Sequence of chain 1.A:
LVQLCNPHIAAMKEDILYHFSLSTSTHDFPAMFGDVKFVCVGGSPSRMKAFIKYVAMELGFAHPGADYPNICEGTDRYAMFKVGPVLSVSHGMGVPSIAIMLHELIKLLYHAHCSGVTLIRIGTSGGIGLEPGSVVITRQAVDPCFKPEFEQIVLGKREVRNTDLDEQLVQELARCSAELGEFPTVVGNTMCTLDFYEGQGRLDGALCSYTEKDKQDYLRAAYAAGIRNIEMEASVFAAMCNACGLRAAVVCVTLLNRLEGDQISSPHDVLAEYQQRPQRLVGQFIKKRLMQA

Binding-site contacts:
Ligand atom C5 contacts residue SER141 of chain 1.A at 3.3 Å.
Ligand atom C4 contacts residue PHE212 of chain 1.A at 3.4 Å (hydrophobic).
Ligand atom O2 contacts residue GLN216 of chain 1.A at 3.2 Å (h-bond).
Ligand atom N3 contacts residue GLN216 of chain 1.A at 2.9 Å (h-bond).
Ligand atom O4 contacts residue PHE212 of chain 1.A at 3.9 Å.
Ligand atom F5 contacts residue LEU272 of chain 1.A at 3.6 Å.
Ligand atom C5 contacts residue PHE212 of chain 1.A at 3.6 Å (hydrophobic).
Ligand atom C4 contacts residue GLY142 of chain 1.A at 3.2 Å.
Ligand atom F5 contacts residue ILE280 of chain 1.A at 3.6 Å.
Ligand atom F5 contacts residue GLY142 of chain 1.A at 3.6 Å.
Ligand atom C6 contacts residue PHE212 of chain 1.A at 3.9 Å (hydrophobic).
Ligand atom N1 contacts residue R2G1 of chain 1.E at 2.5 Å.
Ligand atom O4 contacts residue LEU272 of chain 1.A at 3.8 Å.
Ligand atom O4 contacts residue GLY142 of chain 1.A at 3.4 Å (h-bond).
Ligand atom C4 contacts residue SER141 of chain 1.A at 3.7 Å.
Ligand atom O2 contacts residue ILE246 of chain 1.A at 3.7 Å.
Ligand atom O4 contacts residue ARG218 of chain 1.A at 2.6 Å (salt-bridge).
Ligand atom C2 contacts residue R2G1 of chain 1.E at 3.4 Å.
Ligand atom C5 contacts residue GLY142 of chain 1.A at 3.4 Å.
Ligand atom C6 contacts residue SER141 of chain 1.A at 3.4 Å.
Ligand atom O2 contacts residue PHE212 of chain 1.A at 4.0 Å.
Ligand atom C2 contacts residue PHE212 of chain 1.A at 3.6 Å (hydrophobic).
Ligand atom O4 contacts residue GLN216 of chain 1.A at 3.6 Å.
Ligand atom O2 contacts residue MET248 of chain 1.A at 3.7 Å.
Ligand atom F5 contacts residue SER141 of chain 1.A at 3.3 Å.
Ligand atom N3 contacts residue GLY142 of chain 1.A at 3.6 Å.
Ligand atom C4 contacts residue GLN216 of chain 1.A at 3.6 Å.
Ligand atom C2 contacts residue GLN216 of chain 1.A at 3.8 Å.
Ligand atom N3 contacts residue ILE246 of chain 1.A at 3.6 Å.
Ligand atom C2 contacts residue ILE246 of chain 1.A at 3.7 Å (hydrophobic).
Ligand atom C4 contacts residue ARG218 of chain 1.A at 3.6 Å.
Ligand atom O2 contacts residue R2G1 of chain 1.E at 3.3 Å.
Ligand atom F5 contacts residue LEU271 of chain 1.A at 3.8 Å.
Ligand atom N1 contacts residue SER141 of chain 1.A at 3.6 Å.
Ligand atom N3 contacts residue PHE212 of chain 1.A at 3.4 Å.
Ligand atom C6 contacts residue R2G1 of chain 1.E at 3.4 Å.
Ligand atom N1 contacts residue THR140 of chain 1.A at 3.7 Å.
Ligand atom N1 contacts residue PHE212 of chain 1.A at 3.8 Å.
Ligand atom C6 contacts residue THR140 of chain 1.A at 3.6 Å.
Ligand atom O2 contacts residue GLU247 of chain 1.A at 3.2 Å.

This protein binds this small molecule.
Small molecule (SMILES): O=c1[nH]cc(F)c(=O)[nH]1